Binding-site contacts:
Ligand atom C2 contacts residue ASN298 of chain 1.E at 2.6 Å.
Ligand atom O5 contacts residue ASN298 of chain 1.E at 1.6 Å (h-bond).
Ligand atom N2 contacts residue ASN298 of chain 1.E at 3.6 Å.
Ligand atom C3 contacts residue ASN298 of chain 1.E at 3.7 Å.
Ligand atom C1 contacts residue ASN298 of chain 1.E at 1.7 Å.
Ligand atom O7 contacts residue ASN298 of chain 1.E at 4.3 Å.
Ligand atom O6 contacts residue ASN298 of chain 1.E at 3.9 Å.
Ligand atom C5 contacts residue ASN298 of chain 1.E at 3.0 Å.
Ligand atom C4 contacts residue ASN298 of chain 1.E at 3.7 Å.
Ligand atom C6 contacts residue ASN298 of chain 1.E at 3.8 Å.

Sequence of chain 1.E:
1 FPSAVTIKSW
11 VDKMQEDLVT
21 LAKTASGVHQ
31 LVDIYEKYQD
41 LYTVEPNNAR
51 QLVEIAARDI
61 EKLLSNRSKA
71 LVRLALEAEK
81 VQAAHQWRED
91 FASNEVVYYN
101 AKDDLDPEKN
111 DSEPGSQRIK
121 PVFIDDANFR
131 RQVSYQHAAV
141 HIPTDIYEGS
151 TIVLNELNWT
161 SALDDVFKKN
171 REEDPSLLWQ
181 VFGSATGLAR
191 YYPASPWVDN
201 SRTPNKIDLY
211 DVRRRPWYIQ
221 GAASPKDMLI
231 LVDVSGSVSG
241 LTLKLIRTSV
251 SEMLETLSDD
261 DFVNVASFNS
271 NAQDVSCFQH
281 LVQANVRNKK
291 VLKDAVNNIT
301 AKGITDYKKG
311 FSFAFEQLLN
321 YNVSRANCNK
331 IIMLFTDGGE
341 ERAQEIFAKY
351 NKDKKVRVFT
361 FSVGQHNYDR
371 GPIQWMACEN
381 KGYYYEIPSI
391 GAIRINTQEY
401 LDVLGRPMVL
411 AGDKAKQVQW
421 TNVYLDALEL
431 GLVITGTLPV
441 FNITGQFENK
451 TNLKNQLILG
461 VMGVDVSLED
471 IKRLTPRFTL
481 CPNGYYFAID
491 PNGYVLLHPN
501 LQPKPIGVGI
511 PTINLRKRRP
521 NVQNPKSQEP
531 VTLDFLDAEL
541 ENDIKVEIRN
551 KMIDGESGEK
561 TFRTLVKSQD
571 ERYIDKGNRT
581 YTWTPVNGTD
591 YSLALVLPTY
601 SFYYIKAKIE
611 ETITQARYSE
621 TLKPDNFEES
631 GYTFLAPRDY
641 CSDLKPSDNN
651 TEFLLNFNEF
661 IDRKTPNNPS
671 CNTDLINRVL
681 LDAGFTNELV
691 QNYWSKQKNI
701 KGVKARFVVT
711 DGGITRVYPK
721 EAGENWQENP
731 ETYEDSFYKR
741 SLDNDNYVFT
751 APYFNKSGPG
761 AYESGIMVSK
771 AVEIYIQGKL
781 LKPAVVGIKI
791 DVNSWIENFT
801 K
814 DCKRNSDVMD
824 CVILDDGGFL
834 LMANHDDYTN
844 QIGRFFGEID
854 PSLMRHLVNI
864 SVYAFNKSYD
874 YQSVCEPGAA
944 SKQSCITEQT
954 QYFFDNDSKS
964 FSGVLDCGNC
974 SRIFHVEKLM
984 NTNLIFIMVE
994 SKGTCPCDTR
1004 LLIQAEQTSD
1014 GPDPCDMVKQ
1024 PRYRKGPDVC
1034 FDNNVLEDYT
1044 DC

A small-molecule ligand and the protein it binds are described below.
Small molecule (SMILES): CC(=O)N[C@@H]1[C@@H](O)[C@H](O)[C@@H](CO)O[C@H]1O